Sequence of chain 1.B:
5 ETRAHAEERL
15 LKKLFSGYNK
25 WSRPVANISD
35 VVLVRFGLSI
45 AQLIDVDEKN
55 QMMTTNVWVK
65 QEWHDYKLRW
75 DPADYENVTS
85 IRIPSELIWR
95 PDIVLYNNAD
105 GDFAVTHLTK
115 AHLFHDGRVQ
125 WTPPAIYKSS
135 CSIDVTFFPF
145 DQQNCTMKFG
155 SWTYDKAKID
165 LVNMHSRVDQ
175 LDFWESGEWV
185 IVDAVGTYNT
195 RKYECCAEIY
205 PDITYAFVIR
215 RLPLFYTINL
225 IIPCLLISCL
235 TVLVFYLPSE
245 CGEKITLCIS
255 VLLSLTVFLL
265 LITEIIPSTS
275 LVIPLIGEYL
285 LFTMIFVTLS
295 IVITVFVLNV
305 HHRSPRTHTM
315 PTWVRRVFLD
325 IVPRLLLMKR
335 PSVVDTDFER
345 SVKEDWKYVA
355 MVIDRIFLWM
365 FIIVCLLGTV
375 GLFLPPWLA

Sequence of chain 1.A:
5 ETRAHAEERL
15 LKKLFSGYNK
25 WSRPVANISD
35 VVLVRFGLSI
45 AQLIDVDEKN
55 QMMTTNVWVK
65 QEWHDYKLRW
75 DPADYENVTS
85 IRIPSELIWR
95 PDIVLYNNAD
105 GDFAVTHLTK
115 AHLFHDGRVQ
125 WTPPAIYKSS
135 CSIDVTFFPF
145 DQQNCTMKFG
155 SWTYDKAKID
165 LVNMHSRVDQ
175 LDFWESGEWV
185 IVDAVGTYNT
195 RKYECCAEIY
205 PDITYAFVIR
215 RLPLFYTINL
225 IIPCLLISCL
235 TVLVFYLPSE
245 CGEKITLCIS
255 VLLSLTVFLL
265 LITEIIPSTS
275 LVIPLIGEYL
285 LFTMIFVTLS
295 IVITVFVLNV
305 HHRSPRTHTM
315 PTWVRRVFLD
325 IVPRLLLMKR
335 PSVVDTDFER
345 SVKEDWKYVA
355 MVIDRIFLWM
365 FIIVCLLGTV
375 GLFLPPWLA

A small-molecule ligand and the protein it binds are described below.
Small molecule (SMILES): CC(=O)OCC[N+](C)(C)C

Binding-site contacts:
Ligand atom C2 contacts residue TRP62 of chain 1.B at 4.5 Å (hydrophobic).
Ligand atom O4 contacts residue CYS199 of chain 1.A at 4.4 Å.
Ligand atom C3 contacts residue TRP156 of chain 1.A at 3.4 Å (hydrophobic).
Ligand atom C8 contacts residue CYS199 of chain 1.A at 4.5 Å (hydrophobic).
Ligand atom C2 contacts residue CYS200 of chain 1.A at 4.4 Å (hydrophobic).
Ligand atom C10 contacts residue TYR100 of chain 1.A at 3.0 Å (hydrophobic).
Ligand atom C9 contacts residue TYR197 of chain 1.A at 4.3 Å (hydrophobic).
Ligand atom C9 contacts residue TRP156 of chain 1.A at 3.4 Å (hydrophobic).
Ligand atom C6 contacts residue TRP156 of chain 1.A at 4.4 Å (hydrophobic).
Ligand atom C2 contacts residue TRP156 of chain 1.A at 4.2 Å (hydrophobic).
Ligand atom O7 contacts residue THR126 of chain 1.B at 4.0 Å.
Ligand atom C5 contacts residue TRP156 of chain 1.A at 3.5 Å (hydrophobic).
Ligand atom C3 contacts residue THR126 of chain 1.B at 4.0 Å.
Ligand atom C5 contacts residue THR126 of chain 1.B at 4.2 Å.
Ligand atom O4 contacts residue TYR204 of chain 1.A at 4.0 Å.
Ligand atom O7 contacts residue THR157 of chain 1.A at 3.3 Å.
Ligand atom C2 contacts residue THR126 of chain 1.B at 4.3 Å.
Ligand atom O4 contacts residue TRP156 of chain 1.A at 3.5 Å (h-bond).
Ligand atom N1 contacts residue TRP156 of chain 1.A at 3.9 Å.
Ligand atom C9 contacts residue TYR100 of chain 1.A at 3.9 Å (hydrophobic).
Ligand atom C8 contacts residue TYR197 of chain 1.A at 3.4 Å (hydrophobic).
Ligand atom O7 contacts residue TRP156 of chain 1.A at 3.5 Å (h-bond).
Ligand atom O4 contacts residue CYS200 of chain 1.A at 3.6 Å.
Ligand atom N1 contacts residue TYR100 of chain 1.A at 3.9 Å.
Ligand atom C5 contacts residue THR157 of chain 1.A at 4.1 Å.
Ligand atom C6 contacts residue THR157 of chain 1.A at 4.5 Å.
Ligand atom C8 contacts residue TRP62 of chain 1.B at 3.5 Å (hydrophobic).
Ligand atom C6 contacts residue TYR204 of chain 1.A at 3.2 Å (hydrophobic).
Ligand atom C5 contacts residue TYR204 of chain 1.A at 4.0 Å (hydrophobic).
Ligand atom C5 contacts residue CYS200 of chain 1.A at 4.3 Å (hydrophobic).
Ligand atom C8 contacts residue TYR100 of chain 1.A at 4.1 Å (hydrophobic).
Ligand atom C2 contacts residue CYS199 of chain 1.A at 4.0 Å (hydrophobic).
Ligand atom N1 contacts residue TYR197 of chain 1.A at 4.5 Å.
Ligand atom C9 contacts residue TYR204 of chain 1.A at 3.4 Å (hydrophobic).
Ligand atom O4 contacts residue THR126 of chain 1.B at 4.2 Å.
Ligand atom C6 contacts residue CYS200 of chain 1.A at 4.0 Å (hydrophobic).
Ligand atom C10 contacts residue TRP156 of chain 1.A at 3.3 Å (hydrophobic).